Binding-site contacts:
Ligand atom C12 contacts residue HIS41 of chain 1.A at 3.8 Å.
Ligand atom C23 contacts residue ASN142 of chain 1.A at 3.5 Å.
Ligand atom O1 contacts residue MET165 of chain 1.A at 3.7 Å.
Ligand atom C15 contacts residue CYS145 of chain 1.A at 3.8 Å (hydrophobic).
Ligand atom C6 contacts residue ARG188 of chain 1.A at 3.4 Å.
Ligand atom C5 contacts residue GLN189 of chain 1.A at 3.6 Å.
Ligand atom O3 contacts residue ARG188 of chain 1.A at 2.9 Å (salt-bridge).
Ligand atom C19 contacts residue ASN142 of chain 1.A at 3.7 Å.
Ligand atom N1 contacts residue GLU166 of chain 1.A at 3.5 Å (salt-bridge).
Ligand atom C8 contacts residue MET165 of chain 1.A at 3.5 Å (hydrophobic).
Ligand atom C4 contacts residue GLU166 of chain 1.A at 3.4 Å.
Ligand atom C22 contacts residue ASN142 of chain 1.A at 3.7 Å.
Ligand atom C20 contacts residue PHE140 of chain 1.A at 3.6 Å (hydrophobic).
Ligand atom O2 contacts residue HIS41 of chain 1.A at 3.2 Å.
Ligand atom C2 contacts residue GLU166 of chain 1.A at 3.3 Å.
Ligand atom BR1 contacts residue GLN189 of chain 1.A at 3.7 Å.
Ligand atom BR1 contacts residue GLN192 of chain 1.A at 3.6 Å.
Ligand atom O4 contacts residue ASN142 of chain 1.A at 3.3 Å (h-bond).
Ligand atom N5 contacts residue SER144 of chain 1.A at 3.5 Å (h-bond).
Ligand atom N5 contacts residue PHE140 of chain 1.A at 3.8 Å.
Ligand atom C3 contacts residue GLU166 of chain 1.A at 3.7 Å.
Ligand atom BR1 contacts residue THR190 of chain 1.A at 3.6 Å.
Ligand atom O1 contacts residue GLU166 of chain 1.A at 2.9 Å (salt-bridge).
Ligand atom C18 contacts residue PHE140 of chain 1.A at 3.5 Å (hydrophobic).
Ligand atom C13 contacts residue CYS145 of chain 1.A at 3.7 Å (hydrophobic).
Ligand atom C24 contacts residue ASN142 of chain 1.A at 3.7 Å.
Ligand atom O2 contacts residue HIS164 of chain 1.A at 3.7 Å.
Ligand atom O3 contacts residue ASP187 of chain 1.A at 3.0 Å.
Ligand atom C21 contacts residue ASN142 of chain 1.A at 3.8 Å.
Ligand atom C17 contacts residue SER144 of chain 1.A at 3.7 Å.
Ligand atom N5 contacts residue HIS163 of chain 1.A at 2.9 Å (h-bond).
Ligand atom C13 contacts residue HIS41 of chain 1.A at 3.5 Å.
Ligand atom C3 contacts residue MET165 of chain 1.A at 3.8 Å (hydrophobic).
Ligand atom C5 contacts residue MET165 of chain 1.A at 3.8 Å (hydrophobic).
Ligand atom C20 contacts residue ASN142 of chain 1.A at 3.8 Å.
Ligand atom C7 contacts residue MET165 of chain 1.A at 3.8 Å (hydrophobic).
Ligand atom C18 contacts residue GLU166 of chain 1.A at 3.5 Å.
Ligand atom C19 contacts residue LEU141 of chain 1.A at 3.6 Å (hydrophobic).
Ligand atom C20 contacts residue GLU166 of chain 1.A at 3.4 Å.
Ligand atom C17 contacts residue HIS163 of chain 1.A at 3.4 Å.

Sequence of chain 2.A:
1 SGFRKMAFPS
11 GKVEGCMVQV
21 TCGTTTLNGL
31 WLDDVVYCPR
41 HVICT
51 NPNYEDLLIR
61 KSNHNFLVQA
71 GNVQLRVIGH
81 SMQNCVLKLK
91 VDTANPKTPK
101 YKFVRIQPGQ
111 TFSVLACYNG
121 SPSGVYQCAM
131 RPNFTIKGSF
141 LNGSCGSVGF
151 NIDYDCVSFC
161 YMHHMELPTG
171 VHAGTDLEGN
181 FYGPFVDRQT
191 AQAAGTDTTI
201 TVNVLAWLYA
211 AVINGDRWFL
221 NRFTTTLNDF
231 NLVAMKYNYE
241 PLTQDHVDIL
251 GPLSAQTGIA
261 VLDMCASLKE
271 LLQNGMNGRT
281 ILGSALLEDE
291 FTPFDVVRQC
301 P

Sequence of chain 1.A:
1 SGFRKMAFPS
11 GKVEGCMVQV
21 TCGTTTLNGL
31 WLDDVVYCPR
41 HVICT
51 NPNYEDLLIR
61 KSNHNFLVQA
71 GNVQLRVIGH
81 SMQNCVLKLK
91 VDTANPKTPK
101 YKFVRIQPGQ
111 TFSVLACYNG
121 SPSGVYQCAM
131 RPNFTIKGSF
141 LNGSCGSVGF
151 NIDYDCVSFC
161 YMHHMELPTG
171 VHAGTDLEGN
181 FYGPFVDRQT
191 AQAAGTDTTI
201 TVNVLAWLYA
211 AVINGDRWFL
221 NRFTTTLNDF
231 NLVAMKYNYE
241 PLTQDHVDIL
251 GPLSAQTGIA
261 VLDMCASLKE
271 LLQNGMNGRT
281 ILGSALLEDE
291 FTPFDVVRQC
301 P

The protein below binds the small molecule below.
Small molecule (SMILES): CNC(=O)c1cc(Br)cc([N+](=O)[O-])c1N[C@@H]1CCCC[C@@H]1NC(=O)c1cncc2ccccc12